The small molecule below binds the protein below.
Small molecule (SMILES): CC(=O)N[C@H]1[C@H](O[C@H]2[C@H](O)[C@@H](NC(C)=O)CO[C@@H]2CO)O[C@H](CO)[C@@H](O)[C@@H]1O

Binding-site contacts:
Ligand atom O6 contacts residue GLY302 of chain 1.A at 2.8 Å (h-bond).
Ligand atom C8 contacts residue ASN297 of chain 1.A at 4.2 Å.
Ligand atom C1 contacts residue VAL295 of chain 1.A at 4.5 Å (hydrophobic).
Ligand atom C7 contacts residue TYR250 of chain 1.A at 4.5 Å (hydrophobic).
Ligand atom C2 contacts residue ASN297 of chain 1.A at 2.5 Å.
Ligand atom C1 contacts residue GLY302 of chain 1.A at 4.5 Å.
Ligand atom C8 contacts residue TYR250 of chain 1.A at 3.8 Å (hydrophobic).
Ligand atom O6 contacts residue GLU303 of chain 1.A at 3.4 Å (salt-bridge).
Ligand atom O7 contacts residue ASN297 of chain 1.A at 2.9 Å (h-bond).
Ligand atom O5 contacts residue ASN297 of chain 1.A at 2.4 Å (h-bond).
Ligand atom C4 contacts residue ASN297 of chain 1.A at 4.3 Å.
Ligand atom C7 contacts residue ASN297 of chain 1.A at 3.0 Å.
Ligand atom C6 contacts residue GLY302 of chain 1.A at 4.0 Å.
Ligand atom O6 contacts residue SER304 of chain 1.A at 4.4 Å.
Ligand atom C3 contacts residue ASN297 of chain 1.A at 3.8 Å.
Ligand atom O5 contacts residue GLY302 of chain 1.A at 3.9 Å.
Ligand atom C5 contacts residue ASN297 of chain 1.A at 3.7 Å.
Ligand atom C1 contacts residue ASN297 of chain 1.A at 1.4 Å.
Ligand atom N2 contacts residue ASN297 of chain 1.A at 2.8 Å (h-bond).

Sequence of chain 1.A:
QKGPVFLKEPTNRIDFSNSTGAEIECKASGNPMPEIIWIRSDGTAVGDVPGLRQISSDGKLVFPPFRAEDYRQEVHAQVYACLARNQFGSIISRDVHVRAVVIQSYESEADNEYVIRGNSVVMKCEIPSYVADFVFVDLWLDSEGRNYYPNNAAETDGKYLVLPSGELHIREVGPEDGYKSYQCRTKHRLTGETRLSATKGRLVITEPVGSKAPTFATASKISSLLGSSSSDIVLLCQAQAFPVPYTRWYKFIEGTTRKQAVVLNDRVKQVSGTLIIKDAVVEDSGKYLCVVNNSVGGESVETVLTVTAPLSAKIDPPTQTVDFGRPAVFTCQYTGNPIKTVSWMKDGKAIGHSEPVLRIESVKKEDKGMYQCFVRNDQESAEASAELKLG